This small molecule binds to this protein.
Small molecule (SMILES): CC(=O)N[C@@H]1[C@@H](O)[C@H](O)[C@@H](CO)O[C@H]1O

Binding-site contacts:
Ligand atom C1 contacts residue ASN42 of chain 1.A at 1.4 Å.
Ligand atom N2 contacts residue ASN42 of chain 1.A at 3.1 Å (h-bond).
Ligand atom N2 contacts residue GLY19 of chain 1.A at 4.2 Å.
Ligand atom O5 contacts residue ASN42 of chain 1.A at 2.2 Å (h-bond).
Ligand atom C5 contacts residue ASN42 of chain 1.A at 3.6 Å.
Ligand atom C7 contacts residue GLY19 of chain 1.A at 3.6 Å.
Ligand atom O7 contacts residue GLY19 of chain 1.A at 4.0 Å.
Ligand atom C7 contacts residue ASN42 of chain 1.A at 3.6 Å.
Ligand atom C3 contacts residue ASN42 of chain 1.A at 3.8 Å.
Ligand atom C8 contacts residue GLY19 of chain 1.A at 3.3 Å.
Ligand atom O7 contacts residue ASN42 of chain 1.A at 3.6 Å (h-bond).
Ligand atom C2 contacts residue ASN42 of chain 1.A at 2.5 Å.
Ligand atom C4 contacts residue ASN42 of chain 1.A at 4.1 Å.

Sequence of chain 1.A:
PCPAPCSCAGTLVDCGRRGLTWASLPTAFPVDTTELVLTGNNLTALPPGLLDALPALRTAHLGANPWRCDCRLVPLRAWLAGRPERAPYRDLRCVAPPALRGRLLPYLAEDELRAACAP